Binding-site contacts:
Ligand atom C14 contacts residue ASP376 of chain 1.A at 3.1 Å.
Ligand atom O17 contacts residue ASP376 of chain 1.A at 3.2 Å (salt-bridge).
Ligand atom O17 contacts residue ASP296 of chain 1.A at 3.1 Å (salt-bridge).
Ligand atom O15 contacts residue ZN1 of chain 1.O at 2.2 Å.
Ligand atom N16 contacts residue CO31 of chain 1.N at 2.9 Å (h-bond).
Ligand atom C11 contacts residue ALA494 of chain 1.A at 3.5 Å (hydrophobic).
Ligand atom O17 contacts residue LYS291 of chain 1.A at 3.2 Å (salt-bridge).
Ligand atom C14 contacts residue ZN1 of chain 1.M at 3.7 Å.
Ligand atom N16 contacts residue LEU404 of chain 1.A at 3.3 Å (h-bond).
Ligand atom O17 contacts residue GLU378 of chain 1.A at 2.7 Å (salt-bridge).
Ligand atom O17 contacts residue ZN1 of chain 1.M at 2.0 Å.
Ligand atom C14 contacts residue ASP296 of chain 1.A at 3.8 Å.
Ligand atom C02 contacts residue GLY406 of chain 1.A at 3.4 Å.
Ligand atom O20 contacts residue GLY406 of chain 1.A at 3.6 Å.
Ligand atom C04 contacts residue GLY406 of chain 1.A at 3.7 Å.
Ligand atom O20 contacts residue LEU404 of chain 1.A at 3.6 Å (h-bond).
Ligand atom C14 contacts residue LEU404 of chain 1.A at 3.7 Å (hydrophobic).
Ligand atom O15 contacts residue ASP376 of chain 1.A at 2.9 Å (salt-bridge).
Ligand atom C02 contacts residue THR405 of chain 1.A at 3.6 Å.
Ligand atom C03 contacts residue LEU404 of chain 1.A at 3.7 Å (hydrophobic).
Ligand atom O15 contacts residue LYS303 of chain 1.A at 2.9 Å (salt-bridge).
Ligand atom O20 contacts residue THR405 of chain 1.A at 3.3 Å.
Ligand atom N13 contacts residue ASP376 of chain 1.A at 3.7 Å.
Ligand atom N16 contacts residue ASP376 of chain 1.A at 3.2 Å (salt-bridge).
Ligand atom C06 contacts residue GLY406 of chain 1.A at 3.5 Å.
Ligand atom C12 contacts residue LEU404 of chain 1.A at 3.1 Å (hydrophobic).
Ligand atom O17 contacts residue CO31 of chain 1.N at 3.1 Å (h-bond).
Ligand atom C09 contacts residue MET309 of chain 1.A at 3.4 Å (hydrophobic).
Ligand atom C14 contacts residue ZN1 of chain 1.O at 2.8 Å.
Ligand atom O15 contacts residue ASP296 of chain 1.A at 2.9 Å (salt-bridge).
Ligand atom C02 contacts residue LEU404 of chain 1.A at 3.4 Å (hydrophobic).
Ligand atom N16 contacts residue ZN1 of chain 1.M at 3.0 Å.
Ligand atom C10 contacts residue LEU409 of chain 1.A at 3.7 Å (hydrophobic).
Ligand atom N16 contacts residue LYS291 of chain 1.A at 3.5 Å (salt-bridge).
Ligand atom C05 contacts residue GLY406 of chain 1.A at 3.6 Å.
Ligand atom C10 contacts residue ALA494 of chain 1.A at 3.3 Å (hydrophobic).
Ligand atom C03 contacts residue GLY406 of chain 1.A at 3.5 Å.
Ligand atom C01 contacts residue GLY406 of chain 1.A at 3.4 Å.
Ligand atom O17 contacts residue ZN1 of chain 1.O at 2.1 Å.
Ligand atom N16 contacts residue ZN1 of chain 1.O at 2.9 Å.

Sequence of chain 1.A:
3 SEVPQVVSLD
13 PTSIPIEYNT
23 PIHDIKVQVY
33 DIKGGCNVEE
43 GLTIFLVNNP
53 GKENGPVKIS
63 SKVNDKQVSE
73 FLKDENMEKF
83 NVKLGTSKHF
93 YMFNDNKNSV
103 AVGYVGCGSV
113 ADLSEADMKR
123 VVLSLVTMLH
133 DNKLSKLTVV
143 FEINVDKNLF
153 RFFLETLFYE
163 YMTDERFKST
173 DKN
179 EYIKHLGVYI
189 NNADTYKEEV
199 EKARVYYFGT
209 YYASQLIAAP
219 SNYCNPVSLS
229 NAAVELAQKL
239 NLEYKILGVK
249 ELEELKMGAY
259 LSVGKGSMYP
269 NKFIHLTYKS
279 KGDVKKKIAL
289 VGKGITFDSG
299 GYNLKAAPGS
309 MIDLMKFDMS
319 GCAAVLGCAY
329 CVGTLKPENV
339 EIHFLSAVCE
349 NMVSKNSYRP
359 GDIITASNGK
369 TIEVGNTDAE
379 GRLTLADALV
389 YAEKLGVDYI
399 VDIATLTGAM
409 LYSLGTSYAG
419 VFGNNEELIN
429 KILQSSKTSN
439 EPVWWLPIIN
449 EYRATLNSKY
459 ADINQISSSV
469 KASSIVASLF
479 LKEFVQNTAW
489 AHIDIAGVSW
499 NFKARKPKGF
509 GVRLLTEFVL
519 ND

A small-molecule ligand and the protein it binds are described below.
Small molecule (SMILES): Nc1cccc(C(=O)N[C@@H](C(=O)NO)c2ccc(-n3cccn3)cc2)c1